Binding-site contacts:
Ligand atom CE contacts residue HIS9 of chain 1.A at 3.6 Å.
Ligand atom CE contacts residue THR70 of chain 1.A at 3.5 Å.
Ligand atom OG1 contacts residue TRP97 of chain 1.A at 3.4 Å.
Ligand atom N contacts residue TYR7 of chain 1.A at 3.2 Å (h-bond).
Ligand atom O contacts residue TYR159 of chain 1.A at 2.6 Å (h-bond).
Ligand atom NH1 contacts residue GLU152 of chain 1.A at 3.0 Å (salt-bridge).
Ligand atom CD1 contacts residue TRP133 of chain 1.A at 3.3 Å (hydrophobic).
Ligand atom CA contacts residue TYR7 of chain 1.A at 3.3 Å (hydrophobic).
Ligand atom CA contacts residue TYR171 of chain 1.A at 3.5 Å (hydrophobic).
Ligand atom N contacts residue ASN77 of chain 1.A at 2.8 Å (h-bond).
Ligand atom C contacts residue SER143 of chain 1.A at 3.5 Å.
Ligand atom CD1 contacts residue SER147 of chain 1.A at 3.5 Å.
Ligand atom CD contacts residue GLU152 of chain 1.A at 3.3 Å.
Ligand atom CB contacts residue SER143 of chain 1.A at 3.4 Å.
Ligand atom O contacts residue ASN77 of chain 1.A at 2.9 Å (h-bond).
Ligand atom CB contacts residue GLU63 of chain 1.A at 3.2 Å.
Ligand atom C contacts residue TYR159 of chain 1.A at 3.5 Å (hydrophobic).
Ligand atom CG1 contacts residue TRP167 of chain 1.A at 3.5 Å (hydrophobic).
Ligand atom N contacts residue TYR171 of chain 1.A at 2.5 Å (h-bond).
Ligand atom CG2 contacts residue ILE73 of chain 1.A at 3.5 Å (hydrophobic).
Ligand atom OXT contacts residue TYR84 of chain 1.A at 2.7 Å (h-bond).
Ligand atom CA contacts residue TYR159 of chain 1.A at 3.5 Å (hydrophobic).
Ligand atom O contacts residue THR80 of chain 1.A at 3.6 Å.
Ligand atom N contacts residue GLU63 of chain 1.A at 3.0 Å (salt-bridge).
Ligand atom CA contacts residue GLU63 of chain 1.A at 3.2 Å.
Ligand atom CB contacts residue TRP97 of chain 1.A at 3.5 Å (hydrophobic).
Ligand atom CG2 contacts residue TRP167 of chain 1.A at 3.4 Å (hydrophobic).
Ligand atom C contacts residue TYR7 of chain 1.A at 3.2 Å (hydrophobic).
Ligand atom O contacts residue LYS146 of chain 1.A at 3.3 Å (salt-bridge).
Ligand atom O contacts residue ILE73 of chain 1.A at 3.6 Å.
Ligand atom N contacts residue TYR159 of chain 1.A at 3.4 Å.
Ligand atom CD1 contacts residue ILE73 of chain 1.A at 3.6 Å (hydrophobic).
Ligand atom CG1 contacts residue ARG62 of chain 1.A at 3.6 Å.
Ligand atom OXT contacts residue SER143 of chain 1.A at 2.6 Å (h-bond).
Ligand atom O contacts residue GLN156 of chain 1.A at 3.0 Å (h-bond).
Ligand atom O contacts residue TYR7 of chain 1.A at 3.3 Å.
Ligand atom CG1 contacts residue GLU63 of chain 1.A at 3.3 Å.
Ligand atom CD2 contacts residue GLU152 of chain 1.A at 3.3 Å.
Ligand atom OXT contacts residue LYS146 of chain 1.A at 3.3 Å (salt-bridge).
Ligand atom OG1 contacts residue PHE74 of chain 1.A at 3.5 Å.

Sequence of chain 1.A:
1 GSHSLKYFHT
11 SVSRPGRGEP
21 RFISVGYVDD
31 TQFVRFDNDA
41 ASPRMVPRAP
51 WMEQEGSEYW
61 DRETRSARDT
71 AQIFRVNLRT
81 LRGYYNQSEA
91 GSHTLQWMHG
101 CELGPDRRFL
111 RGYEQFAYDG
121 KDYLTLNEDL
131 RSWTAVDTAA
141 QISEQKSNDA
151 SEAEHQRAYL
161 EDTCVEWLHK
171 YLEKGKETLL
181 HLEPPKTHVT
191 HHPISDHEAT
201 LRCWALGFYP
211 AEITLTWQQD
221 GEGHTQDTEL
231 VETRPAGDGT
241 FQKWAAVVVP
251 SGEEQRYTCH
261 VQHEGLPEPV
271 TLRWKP

The protein below binds the small molecule below.
Small molecule (SMILES): CC[C@H](C)[C@H](NC(=O)[C@H](CC(C)C)NC(=O)[C@@H](NC(=O)[C@H](CCCN=C(N)N)NC(=O)[C@@H]1CCCN1C(=O)CNC(=O)[C@H](CCSC)NC(=O)[C@@H](N)C(C)C)[C@@H](C)O)C(=O)N[C@@H](CC(C)C)C(=O)O